Binding-site contacts:
Ligand atom CAG contacts residue LEU147 of chain 1.A at 3.6 Å (hydrophobic).
Ligand atom CAC contacts residue LEU119 of chain 1.A at 3.7 Å (hydrophobic).
Ligand atom OAR contacts residue THR146 of chain 1.A at 3.5 Å (h-bond).
Ligand atom CAS contacts residue LEU119 of chain 1.A at 3.0 Å (hydrophobic).
Ligand atom CAC contacts residue LYS10 of chain 1.A at 3.5 Å.
Ligand atom OAZ contacts residue GLU145 of chain 1.A at 3.6 Å (salt-bridge).
Ligand atom OAO contacts residue LYS10 of chain 1.A at 2.6 Å (salt-bridge).
Ligand atom OAO contacts residue SER11 of chain 1.A at 3.3 Å.
Ligand atom CAL contacts residue LEU147 of chain 1.A at 3.4 Å (hydrophobic).
Ligand atom CAW contacts residue THR146 of chain 1.A at 3.6 Å.
Ligand atom CAJ contacts residue LYS10 of chain 1.A at 3.3 Å.
Ligand atom CBA contacts residue THR146 of chain 1.A at 2.9 Å.
Ligand atom OAO contacts residue VAL117 of chain 1.A at 3.4 Å (h-bond).
Ligand atom CAM contacts residue VAL117 of chain 1.A at 3.6 Å (hydrophobic).
Ligand atom OAQ contacts residue LEU147 of chain 1.A at 3.1 Å.
Ligand atom CAA contacts residue LYS10 of chain 1.A at 3.6 Å.
Ligand atom OAO contacts residue GLU118 of chain 1.A at 3.8 Å.
Ligand atom OAU contacts residue VAL8 of chain 1.A at 3.7 Å.
Ligand atom CAK contacts residue LEU147 of chain 1.A at 3.0 Å (hydrophobic).
Ligand atom CBB contacts residue PRO141 of chain 1.A at 3.8 Å (hydrophobic).
Ligand atom CAY contacts residue THR146 of chain 1.A at 3.2 Å.
Ligand atom CAK contacts residue PHE150 of chain 1.A at 3.5 Å (hydrophobic).
Ligand atom CAN contacts residue VAL12 of chain 1.A at 3.8 Å (hydrophobic).
Ligand atom OAQ contacts residue PHE150 of chain 1.A at 2.9 Å.
Ligand atom OAP contacts residue THR146 of chain 1.A at 3.3 Å.
Ligand atom CAH contacts residue LEU147 of chain 1.A at 3.3 Å (hydrophobic).
Ligand atom CAE contacts residue LEU119 of chain 1.A at 2.9 Å (hydrophobic).
Ligand atom CAL contacts residue PHE150 of chain 1.A at 3.3 Å (hydrophobic).
Ligand atom CAY contacts residue LEU147 of chain 1.A at 3.0 Å (hydrophobic).
Ligand atom CAJ contacts residue LEU119 of chain 1.A at 3.6 Å (hydrophobic).
Ligand atom OAP contacts residue LEU147 of chain 1.A at 3.2 Å.
Ligand atom CAY contacts residue GLU145 of chain 1.A at 3.6 Å.
Ligand atom CAM contacts residue VAL12 of chain 1.A at 3.5 Å (hydrophobic).
Ligand atom CAE contacts residue LYS10 of chain 1.A at 2.9 Å.
Ligand atom CAS contacts residue VAL8 of chain 1.A at 3.9 Å (hydrophobic).
Ligand atom CAX contacts residue THR146 of chain 1.A at 3.5 Å.
Ligand atom OAO contacts residue LEU119 of chain 1.A at 2.8 Å (h-bond).
Ligand atom CAA contacts residue LEU119 of chain 1.A at 3.3 Å (hydrophobic).
Ligand atom CAS contacts residue LYS10 of chain 1.A at 3.3 Å.
Ligand atom CAN contacts residue VAL117 of chain 1.A at 3.3 Å (hydrophobic).

This protein binds this small molecule.
Small molecule (SMILES): CC[C@](C)(O)c1cc(=O)c2c(C)cc3c(c2o1)C(=O)c1c(O)cccc1C3=O

Sequence of chain 1.A:
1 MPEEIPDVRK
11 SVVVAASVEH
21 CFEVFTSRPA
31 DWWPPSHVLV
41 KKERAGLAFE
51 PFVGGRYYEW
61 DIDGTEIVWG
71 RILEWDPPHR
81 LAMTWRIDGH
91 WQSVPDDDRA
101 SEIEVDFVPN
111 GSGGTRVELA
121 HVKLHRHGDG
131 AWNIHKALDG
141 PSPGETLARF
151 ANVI